Sequence of chain 1.C:
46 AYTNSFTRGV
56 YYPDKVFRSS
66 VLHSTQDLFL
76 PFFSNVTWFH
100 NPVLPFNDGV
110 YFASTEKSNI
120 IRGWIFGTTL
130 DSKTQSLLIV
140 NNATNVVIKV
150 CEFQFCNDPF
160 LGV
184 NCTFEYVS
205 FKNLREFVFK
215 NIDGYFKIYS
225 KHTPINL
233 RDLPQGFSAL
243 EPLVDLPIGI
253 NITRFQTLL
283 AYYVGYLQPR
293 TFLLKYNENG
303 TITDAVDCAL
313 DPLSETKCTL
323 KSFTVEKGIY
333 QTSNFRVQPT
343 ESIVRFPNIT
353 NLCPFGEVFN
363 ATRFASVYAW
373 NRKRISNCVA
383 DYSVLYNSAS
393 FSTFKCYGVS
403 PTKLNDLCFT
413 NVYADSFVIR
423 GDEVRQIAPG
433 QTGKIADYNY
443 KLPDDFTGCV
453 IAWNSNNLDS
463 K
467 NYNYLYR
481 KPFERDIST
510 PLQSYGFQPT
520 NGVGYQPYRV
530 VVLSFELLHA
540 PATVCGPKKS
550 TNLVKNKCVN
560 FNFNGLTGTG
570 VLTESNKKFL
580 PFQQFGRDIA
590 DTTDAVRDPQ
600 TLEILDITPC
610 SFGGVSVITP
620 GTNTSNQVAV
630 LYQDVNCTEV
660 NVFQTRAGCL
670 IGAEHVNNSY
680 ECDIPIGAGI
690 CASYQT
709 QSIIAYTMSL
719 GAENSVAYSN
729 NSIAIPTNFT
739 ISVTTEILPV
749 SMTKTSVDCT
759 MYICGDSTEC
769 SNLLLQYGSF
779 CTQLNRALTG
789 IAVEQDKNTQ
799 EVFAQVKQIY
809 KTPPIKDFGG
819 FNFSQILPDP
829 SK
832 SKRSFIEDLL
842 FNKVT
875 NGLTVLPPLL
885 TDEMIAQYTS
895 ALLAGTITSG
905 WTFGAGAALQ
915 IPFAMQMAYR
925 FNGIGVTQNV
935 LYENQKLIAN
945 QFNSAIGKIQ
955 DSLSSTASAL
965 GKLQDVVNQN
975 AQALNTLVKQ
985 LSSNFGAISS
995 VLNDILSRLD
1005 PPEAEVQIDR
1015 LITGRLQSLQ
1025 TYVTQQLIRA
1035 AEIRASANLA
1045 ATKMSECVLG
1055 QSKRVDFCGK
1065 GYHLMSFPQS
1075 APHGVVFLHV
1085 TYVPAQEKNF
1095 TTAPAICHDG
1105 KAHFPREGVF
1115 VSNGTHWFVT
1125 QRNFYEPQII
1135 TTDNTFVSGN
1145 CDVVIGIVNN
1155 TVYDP

Binding-site contacts:
Ligand atom C1 contacts residue ASN820 of chain 1.C at 1.5 Å.
Ligand atom C2 contacts residue ASN820 of chain 1.C at 2.5 Å.
Ligand atom C7 contacts residue ASN820 of chain 1.C at 3.2 Å.
Ligand atom C3 contacts residue SER822 of chain 1.C at 4.4 Å.
Ligand atom O7 contacts residue ASN820 of chain 1.C at 3.1 Å (h-bond).
Ligand atom C2 contacts residue SER822 of chain 1.C at 4.3 Å.
Ligand atom O5 contacts residue ASN820 of chain 1.C at 2.4 Å (h-bond).
Ligand atom N2 contacts residue ASN820 of chain 1.C at 2.9 Å (h-bond).
Ligand atom C1 contacts residue SER822 of chain 1.C at 3.5 Å.
Ligand atom C8 contacts residue ASN820 of chain 1.C at 4.3 Å.
Ligand atom C4 contacts residue ASN820 of chain 1.C at 4.3 Å.
Ligand atom C3 contacts residue ASN820 of chain 1.C at 3.9 Å.
Ligand atom C5 contacts residue ASN820 of chain 1.C at 3.7 Å.
Ligand atom C8 contacts residue LYS814 of chain 1.C at 4.0 Å.
Ligand atom O5 contacts residue SER822 of chain 1.C at 4.3 Å.
Ligand atom C5 contacts residue SER822 of chain 1.C at 4.4 Å.
Ligand atom N2 contacts residue SER822 of chain 1.C at 4.2 Å.

A protein and the small-molecule ligand that binds it are described below.
Small molecule (SMILES): CC(=O)N[C@H]1[C@H](O[C@H]2[C@H](O)[C@@H](NC(C)=O)CO[C@@H]2CO)O[C@H](CO)[C@@H](O)[C@@H]1O